Sequence of chain 1.M:
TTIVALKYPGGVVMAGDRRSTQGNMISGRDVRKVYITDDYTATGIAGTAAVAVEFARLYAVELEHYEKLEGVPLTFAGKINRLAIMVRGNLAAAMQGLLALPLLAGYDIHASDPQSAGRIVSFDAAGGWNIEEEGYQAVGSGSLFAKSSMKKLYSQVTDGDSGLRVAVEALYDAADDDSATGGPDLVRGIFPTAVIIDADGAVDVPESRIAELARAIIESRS

Binding-site contacts:
Ligand atom O30 contacts residue GLN22 of chain 1.M at 3.6 Å (h-bond).
Ligand atom C16 contacts residue ALA49 of chain 1.M at 3.6 Å (hydrophobic).
Ligand atom O41 contacts residue GLN22 of chain 1.M at 3.6 Å.
Ligand atom C10 contacts residue ALA52 of chain 1.M at 3.7 Å (hydrophobic).
Ligand atom O18 contacts residue SER20 of chain 1.M at 3.5 Å.
Ligand atom C22 contacts residue THR21 of chain 1.M at 3.5 Å.
Ligand atom C38 contacts residue LEU91 of chain 1.N at 3.7 Å (hydrophobic).
Ligand atom C10 contacts residue LYS33 of chain 1.M at 3.6 Å.
Ligand atom C05 contacts residue GLY47 of chain 1.M at 3.6 Å.
Ligand atom O01 contacts residue ALA49 of chain 1.M at 3.1 Å (h-bond).
Ligand atom C09 contacts residue LYS33 of chain 1.M at 3.7 Å.
Ligand atom C28 contacts residue GLY128 of chain 1.N at 3.4 Å.
Ligand atom C32 contacts residue GLN22 of chain 1.M at 3.7 Å.
Ligand atom O30 contacts residue SER27 of chain 1.M at 3.0 Å (h-bond).
Ligand atom C29 contacts residue ASP124 of chain 1.N at 3.4 Å.
Ligand atom N31 contacts residue ASP124 of chain 1.N at 3.0 Å (salt-bridge).
Ligand atom C15 contacts residue ALA49 of chain 1.M at 3.4 Å (hydrophobic).
Ligand atom C09 contacts residue ILE45 of chain 1.M at 3.4 Å (hydrophobic).
Ligand atom O01 contacts residue THR48 of chain 1.M at 3.6 Å.
Ligand atom C40 contacts residue ALA126 of chain 1.N at 3.5 Å (hydrophobic).
Ligand atom C39 contacts residue LEU91 of chain 1.N at 3.6 Å (hydrophobic).
Ligand atom O18 contacts residue THR21 of chain 1.M at 3.0 Å (h-bond).
Ligand atom C33 contacts residue GLN22 of chain 1.M at 3.6 Å.
Ligand atom C24 contacts residue SER27 of chain 1.M at 3.6 Å.
Ligand atom C23 contacts residue SER20 of chain 1.M at 3.7 Å.
Ligand atom C15 contacts residue SER20 of chain 1.M at 3.7 Å.
Ligand atom N25 contacts residue ASP124 of chain 1.N at 3.7 Å.
Ligand atom C14 contacts residue ALA49 of chain 1.M at 3.4 Å (hydrophobic).
Ligand atom C23 contacts residue ASP124 of chain 1.N at 3.7 Å.
Ligand atom C02 contacts residue THR21 of chain 1.M at 3.5 Å.
Ligand atom C15 contacts residue VAL31 of chain 1.M at 3.7 Å (hydrophobic).
Ligand atom C14 contacts residue SER20 of chain 1.M at 3.7 Å.
Ligand atom N06 contacts residue GLY47 of chain 1.M at 2.8 Å (h-bond).
Ligand atom N03 contacts residue THR21 of chain 1.M at 2.7 Å (h-bond).
Ligand atom C07 contacts residue THR1 of chain 1.M at 3.2 Å.
Ligand atom C13 contacts residue ALA49 of chain 1.M at 3.6 Å (hydrophobic).
Ligand atom C04 contacts residue THR21 of chain 1.M at 3.5 Å.
Ligand atom C10 contacts residue ILE45 of chain 1.M at 3.2 Å (hydrophobic).
Ligand atom C19 contacts residue THR21 of chain 1.M at 3.3 Å.
Ligand atom C04 contacts residue GLY47 of chain 1.M at 3.5 Å.

Sequence of chain 1.N:
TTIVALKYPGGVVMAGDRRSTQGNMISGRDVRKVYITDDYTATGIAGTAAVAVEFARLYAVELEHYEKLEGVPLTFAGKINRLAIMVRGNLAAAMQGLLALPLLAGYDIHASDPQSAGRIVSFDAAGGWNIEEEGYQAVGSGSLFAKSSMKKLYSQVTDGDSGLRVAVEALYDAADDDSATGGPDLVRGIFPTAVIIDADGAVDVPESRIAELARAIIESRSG

The small molecule below binds the protein below.
Small molecule (SMILES): COC[C@H](NC(=O)[C@H](CC(=O)n1cccc1)NC(=O)CCc1ccccc1)C(=O)NCc1cccc2ccccc12